Sequence of chain 1.A:
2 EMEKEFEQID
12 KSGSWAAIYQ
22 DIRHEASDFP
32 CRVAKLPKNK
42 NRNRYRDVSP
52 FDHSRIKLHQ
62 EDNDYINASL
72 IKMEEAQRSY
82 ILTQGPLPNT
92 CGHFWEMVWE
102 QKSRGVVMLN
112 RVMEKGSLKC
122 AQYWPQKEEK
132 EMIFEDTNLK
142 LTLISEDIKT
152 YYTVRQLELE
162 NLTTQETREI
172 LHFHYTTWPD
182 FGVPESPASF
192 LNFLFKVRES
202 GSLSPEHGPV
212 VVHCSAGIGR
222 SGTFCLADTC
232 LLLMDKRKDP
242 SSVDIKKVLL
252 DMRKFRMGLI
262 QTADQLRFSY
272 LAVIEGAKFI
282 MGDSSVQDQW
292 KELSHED

The protein below binds the small molecule below.
Small molecule (SMILES): O=C(O)C(=O)Nc1ccccc1C(=O)O

Binding-site contacts:
Ligand atom O15 contacts residue ALA217 of chain 1.A at 3.6 Å.
Ligand atom N13 contacts residue PHE182 of chain 1.A at 3.5 Å.
Ligand atom O11 contacts residue ASP181 of chain 1.A at 3.8 Å.
Ligand atom O12 contacts residue LYS120 of chain 1.A at 3.7 Å.
Ligand atom O11 contacts residue TYR46 of chain 1.A at 3.6 Å.
Ligand atom C4 contacts residue PHE182 of chain 1.A at 3.2 Å (hydrophobic).
Ligand atom C2 contacts residue GLN262 of chain 1.A at 3.8 Å.
Ligand atom C5 contacts residue PHE182 of chain 1.A at 3.7 Å (hydrophobic).
Ligand atom O12 contacts residue ASP181 of chain 1.A at 2.8 Å (salt-bridge).
Ligand atom C16 contacts residue CYS215 of chain 1.A at 3.5 Å (hydrophobic).
Ligand atom O18 contacts residue SER216 of chain 1.A at 2.8 Å.
Ligand atom O15 contacts residue GLN262 of chain 1.A at 3.6 Å.
Ligand atom O18 contacts residue CYS215 of chain 1.A at 3.4 Å.
Ligand atom O12 contacts residue TYR46 of chain 1.A at 3.4 Å (h-bond).
Ligand atom C1 contacts residue VAL49 of chain 1.A at 3.6 Å (hydrophobic).
Ligand atom O17 contacts residue CYS215 of chain 1.A at 3.2 Å (h-bond).
Ligand atom C16 contacts residue ASP181 of chain 1.A at 3.0 Å.
Ligand atom O17 contacts residue ARG221 of chain 1.A at 2.6 Å (salt-bridge).
Ligand atom C10 contacts residue ASP181 of chain 1.A at 3.5 Å.
Ligand atom O18 contacts residue ASP181 of chain 1.A at 3.1 Å (salt-bridge).
Ligand atom N13 contacts residue ALA217 of chain 1.A at 3.7 Å.
Ligand atom C1 contacts residue GLN262 of chain 1.A at 3.8 Å.
Ligand atom C3 contacts residue ALA217 of chain 1.A at 3.5 Å (hydrophobic).
Ligand atom O18 contacts residue ARG221 of chain 1.A at 3.1 Å (salt-bridge).
Ligand atom O15 contacts residue GLY220 of chain 1.A at 2.9 Å (h-bond).
Ligand atom O18 contacts residue ALA217 of chain 1.A at 3.2 Å (h-bond).
Ligand atom C2 contacts residue ALA217 of chain 1.A at 3.4 Å (hydrophobic).
Ligand atom C10 contacts residue TYR46 of chain 1.A at 3.4 Å (hydrophobic).
Ligand atom C2 contacts residue PHE182 of chain 1.A at 3.5 Å (hydrophobic).
Ligand atom O11 contacts residue PHE182 of chain 1.A at 3.4 Å.
Ligand atom O12 contacts residue SER216 of chain 1.A at 3.5 Å.
Ligand atom O11 contacts residue LYS120 of chain 1.A at 3.4 Å (salt-bridge).
Ligand atom C16 contacts residue ARG221 of chain 1.A at 3.6 Å.
Ligand atom C10 contacts residue PHE182 of chain 1.A at 3.4 Å (hydrophobic).
Ligand atom C5 contacts residue TYR46 of chain 1.A at 3.8 Å (hydrophobic).
Ligand atom O17 contacts residue ASP181 of chain 1.A at 3.3 Å (salt-bridge).
Ligand atom C14 contacts residue ASP181 of chain 1.A at 3.7 Å.
Ligand atom C3 contacts residue PHE182 of chain 1.A at 3.2 Å (hydrophobic).
Ligand atom N13 contacts residue ASP181 of chain 1.A at 3.5 Å (salt-bridge).
Ligand atom O15 contacts residue ILE219 of chain 1.A at 3.3 Å.